Binding-site contacts:
Ligand atom CZ contacts residue GLU82 of chain 1.B at 3.3 Å.
Ligand atom O contacts residue SER51 of chain 2.B at 3.0 Å (h-bond).
Ligand atom C contacts residue TRP54 of chain 2.B at 3.3 Å (hydrophobic).
Ligand atom O contacts residue LEU40 of chain 2.B at 3.7 Å.
Ligand atom CZ2 contacts residue ASN4 of chain 1.B at 3.3 Å.
Ligand atom CA contacts residue GLU82 of chain 1.B at 3.7 Å.
Ligand atom O contacts residue PHE5 of chain 1.B at 3.0 Å.
Ligand atom N contacts residue TRP54 of chain 2.B at 3.4 Å (h-bond).
Ligand atom N contacts residue GLU82 of chain 1.B at 2.8 Å (salt-bridge).
Ligand atom SG contacts residue TYR49 of chain 2.B at 3.7 Å.
Ligand atom O contacts residue GLU82 of chain 1.B at 2.8 Å (salt-bridge).
Ligand atom N contacts residue PHE5 of chain 1.B at 3.6 Å.
Ligand atom N contacts residue PHE5 of chain 1.B at 3.6 Å.
Ligand atom CH2 contacts residue PRO6 of chain 1.B at 3.5 Å (hydrophobic).
Ligand atom O contacts residue TYR49 of chain 2.B at 3.7 Å.
Ligand atom O contacts residue TRP54 of chain 2.B at 3.2 Å.
Ligand atom C contacts residue GLU82 of chain 1.B at 3.6 Å.
Ligand atom O contacts residue PRO50 of chain 2.B at 3.2 Å.
Ligand atom OH contacts residue GLU82 of chain 1.B at 2.7 Å (salt-bridge).
Ligand atom O contacts residue EDO1 of chain 1.H at 2.8 Å (h-bond).
Ligand atom CD2 contacts residue VAL52 of chain 2.B at 3.4 Å (hydrophobic).
Ligand atom CA contacts residue VAL52 of chain 2.B at 3.7 Å (hydrophobic).
Ligand atom O contacts residue VAL52 of chain 2.B at 3.6 Å.
Ligand atom CA contacts residue GLU82 of chain 1.B at 3.5 Å.
Ligand atom O contacts residue GLN81 of chain 1.B at 3.5 Å.
Ligand atom CE2 contacts residue PRO50 of chain 2.B at 3.7 Å (hydrophobic).
Ligand atom CD2 contacts residue PHE5 of chain 1.B at 3.6 Å (hydrophobic).
Ligand atom O contacts residue TRP54 of chain 2.B at 3.1 Å (h-bond).
Ligand atom CE1 contacts residue GLU82 of chain 1.B at 3.0 Å.
Ligand atom O contacts residue TYR49 of chain 2.B at 2.7 Å (h-bond).
Ligand atom CE2 contacts residue PHE5 of chain 1.B at 3.7 Å (hydrophobic).
Ligand atom CD1 contacts residue LEU84 of chain 1.B at 3.7 Å (hydrophobic).
Ligand atom C contacts residue PHE5 of chain 1.B at 3.3 Å (hydrophobic).
Ligand atom CB contacts residue VAL52 of chain 2.B at 3.4 Å (hydrophobic).
Ligand atom CB contacts residue GLU82 of chain 1.B at 3.6 Å.
Ligand atom N contacts residue VAL52 of chain 2.B at 3.0 Å (h-bond).
Ligand atom CB contacts residue TYR49 of chain 2.B at 3.5 Å (hydrophobic).
Ligand atom CE3 contacts residue EDO1 of chain 1.H at 3.7 Å.
Ligand atom CD contacts residue VAL52 of chain 2.B at 3.6 Å (hydrophobic).
Ligand atom CZ2 contacts residue PHE5 of chain 1.B at 3.5 Å (hydrophobic).

Sequence of chain 2.B:
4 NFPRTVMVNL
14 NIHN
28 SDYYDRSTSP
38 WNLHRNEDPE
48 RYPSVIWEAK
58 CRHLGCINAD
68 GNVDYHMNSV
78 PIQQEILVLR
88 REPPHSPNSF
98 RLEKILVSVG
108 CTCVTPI

The protein below binds the small molecule below.
Small molecule (SMILES): CSCC[C@@H]1NC(=O)[C@H](CC(=O)O)NC(=O)[C@H](Cc2ccc(O)cc2)NC(=O)[C@H](/C=C/C(=O)O)NC(=O)[C@H](CC(C)C)NC(=O)[C@H](C(C)C)NC(=O)[C@H](CC2=c3ccccc3=NC2)NC(=O)[C@@H](N)CSSC[C@@H](C(=O)N[C@@H](CCCN=C(N)N)C(=O)O)NC(=O)[C@H](CC2=NC=NC2)NC(=O)[C@H](CC(C)C)NC(=O)[C@H](C)NC(=O)CNC(=O)[C@H](Cc2ccccc2)NC1=O

Sequence of chain 1.B:
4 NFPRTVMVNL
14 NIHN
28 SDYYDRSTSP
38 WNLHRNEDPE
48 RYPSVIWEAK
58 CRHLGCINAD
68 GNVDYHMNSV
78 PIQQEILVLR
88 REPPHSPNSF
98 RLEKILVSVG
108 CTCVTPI